Binding-site contacts:
Ligand atom C43 contacts residue ASP29 of chain 1.B at 3.6 Å.
Ligand atom C46 contacts residue ILE50 of chain 1.A at 3.6 Å (hydrophobic).
Ligand atom C24 contacts residue PRO81 of chain 1.B at 3.6 Å (hydrophobic).
Ligand atom C28 contacts residue PRO81 of chain 1.A at 3.7 Å (hydrophobic).
Ligand atom C14 contacts residue ASP30 of chain 1.A at 3.2 Å.
Ligand atom C15 contacts residue ASP30 of chain 1.A at 3.6 Å.
Ligand atom O2 contacts residue ILE50 of chain 1.A at 3.6 Å (h-bond).
Ligand atom C4 contacts residue ASP25 of chain 1.B at 3.4 Å.
Ligand atom C26 contacts residue THR82 of chain 1.B at 3.4 Å.
Ligand atom C23 contacts residue PRO81 of chain 1.B at 3.5 Å (hydrophobic).
Ligand atom C43 contacts residue ARG8 of chain 1.A at 3.4 Å.
Ligand atom N40 contacts residue GLY48 of chain 1.B at 3.2 Å (h-bond).
Ligand atom C14 contacts residue VAL32 of chain 1.A at 3.6 Å (hydrophobic).
Ligand atom C11 contacts residue GLY48 of chain 1.A at 3.1 Å.
Ligand atom O17 contacts residue ALA28 of chain 1.A at 3.4 Å (h-bond).
Ligand atom O44 contacts residue ASP29 of chain 1.B at 3.0 Å (salt-bridge).
Ligand atom C4 contacts residue GLY27 of chain 1.A at 3.1 Å.
Ligand atom O2 contacts residue GLY49 of chain 1.A at 3.0 Å.
Ligand atom C34 contacts residue GLY49 of chain 1.B at 3.6 Å.
Ligand atom C27 contacts residue GLY27 of chain 1.A at 3.7 Å.
Ligand atom C31 contacts residue THR82 of chain 1.A at 3.6 Å.
Ligand atom C18 contacts residue ASP25 of chain 1.B at 3.6 Å.
Ligand atom C16 contacts residue ALA28 of chain 1.A at 3.6 Å (hydrophobic).
Ligand atom C5 contacts residue ALA28 of chain 1.A at 3.3 Å (hydrophobic).
Ligand atom C46 contacts residue GLY48 of chain 1.B at 3.6 Å.
Ligand atom O49 contacts residue GLY48 of chain 1.B at 3.5 Å (h-bond).
Ligand atom N37 contacts residue GLY27 of chain 1.B at 3.1 Å (h-bond).
Ligand atom C35 contacts residue ASP25 of chain 1.A at 3.6 Å.
Ligand atom C50 contacts residue GLY48 of chain 1.B at 3.5 Å.
Ligand atom C15 contacts residue ALA28 of chain 1.A at 3.7 Å (hydrophobic).
Ligand atom C27 contacts residue THR82 of chain 1.B at 3.5 Å.
Ligand atom C5 contacts residue GLY27 of chain 1.A at 3.2 Å.
Ligand atom C19 contacts residue ASP25 of chain 1.A at 3.3 Å.
Ligand atom O17 contacts residue GLY27 of chain 1.A at 3.0 Å.
Ligand atom C15 contacts residue VAL32 of chain 1.A at 3.4 Å (hydrophobic).
Ligand atom C34 contacts residue PRO81 of chain 1.A at 3.2 Å (hydrophobic).
Ligand atom O49 contacts residue GLY49 of chain 1.B at 3.3 Å.
Ligand atom C10 contacts residue GLY48 of chain 1.A at 3.5 Å.
Ligand atom O17 contacts residue ASP25 of chain 1.A at 2.9 Å (salt-bridge).
Ligand atom O17 contacts residue ASP25 of chain 1.B at 2.6 Å (salt-bridge).

The protein below binds the small molecule below.
Small molecule (SMILES): COC(=O)N[C@H](C(=O)NN(CC[C@@]1(Cc2ccccc2)C(=O)N([C@H]2c3ccccc3C[C@H]2O)C[C@H]1O)Cc1ccc(-c2ccncc2)cc1)C(C)(C)C

Sequence of chain 1.A:
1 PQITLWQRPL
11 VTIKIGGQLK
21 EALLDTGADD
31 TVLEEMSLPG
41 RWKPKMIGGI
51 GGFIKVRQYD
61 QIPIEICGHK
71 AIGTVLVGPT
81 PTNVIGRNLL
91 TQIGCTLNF

Sequence of chain 1.B:
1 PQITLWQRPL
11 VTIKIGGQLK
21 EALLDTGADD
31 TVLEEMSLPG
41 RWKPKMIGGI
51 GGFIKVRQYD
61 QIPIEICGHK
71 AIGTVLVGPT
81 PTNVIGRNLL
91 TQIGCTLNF